Sequence of chain 3.C:
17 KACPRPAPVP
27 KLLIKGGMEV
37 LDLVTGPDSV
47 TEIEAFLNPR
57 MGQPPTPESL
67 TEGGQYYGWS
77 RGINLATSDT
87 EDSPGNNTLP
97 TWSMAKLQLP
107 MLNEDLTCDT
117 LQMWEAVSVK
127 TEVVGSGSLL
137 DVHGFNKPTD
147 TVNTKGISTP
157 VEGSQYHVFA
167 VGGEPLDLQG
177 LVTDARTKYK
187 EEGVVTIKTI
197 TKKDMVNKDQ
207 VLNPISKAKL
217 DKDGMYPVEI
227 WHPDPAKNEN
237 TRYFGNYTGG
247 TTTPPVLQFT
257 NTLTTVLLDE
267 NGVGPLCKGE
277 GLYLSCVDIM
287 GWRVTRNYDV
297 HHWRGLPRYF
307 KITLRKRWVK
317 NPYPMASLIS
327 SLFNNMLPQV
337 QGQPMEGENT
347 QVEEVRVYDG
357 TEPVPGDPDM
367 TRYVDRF

Binding-site contacts:
Ligand atom C10 contacts residue TYR72 of chain 3.B at 4.1 Å (hydrophobic).
Ligand atom O3 contacts residue VAL296 of chain 3.B at 4.0 Å.
Ligand atom O1A contacts residue TYR72 of chain 3.B at 3.4 Å.
Ligand atom C3 contacts residue VAL296 of chain 3.B at 3.5 Å (hydrophobic).
Ligand atom O4 contacts residue ASN80 of chain 3.B at 4.2 Å.
Ligand atom O1B contacts residue TYR72 of chain 3.B at 4.2 Å.
Ligand atom C4 contacts residue GLY78 of chain 3.B at 3.6 Å.
Ligand atom C4 contacts residue TYR72 of chain 3.B at 4.1 Å (hydrophobic).
Ligand atom O4 contacts residue HIS298 of chain 3.B at 2.9 Å (h-bond).
Ligand atom O4 contacts residue THR291 of chain 3.B at 3.1 Å.
Ligand atom C4 contacts residue HIS298 of chain 3.B at 3.4 Å.
Ligand atom C6 contacts residue TYR72 of chain 3.B at 4.0 Å (hydrophobic).
Ligand atom C11 contacts residue TYR72 of chain 3.B at 4.0 Å (hydrophobic).
Ligand atom C5 contacts residue TYR72 of chain 3.B at 3.9 Å (hydrophobic).
Ligand atom O8 contacts residue ARG77 of chain 3.B at 3.4 Å (salt-bridge).
Ligand atom C3 contacts residue ARG77 of chain 3.B at 3.9 Å.
Ligand atom O1B contacts residue ASN80 of chain 3.B at 4.3 Å.
Ligand atom O4 contacts residue VAL296 of chain 3.B at 4.0 Å.
Ligand atom C1 contacts residue TYR72 of chain 3.B at 4.1 Å (hydrophobic).
Ligand atom O1B contacts residue SER89 of chain 3.B at 4.1 Å.
Ligand atom C5 contacts residue ASN93 of chain 3.B at 4.3 Å.
Ligand atom C3 contacts residue GLY78 of chain 3.B at 4.1 Å.
Ligand atom N5 contacts residue TYR72 of chain 3.B at 3.1 Å (h-bond).
Ligand atom C1 contacts residue ARG77 of chain 3.B at 3.4 Å.
Ligand atom C6 contacts residue ASN93 of chain 3.B at 3.2 Å.
Ligand atom O1A contacts residue ARG77 of chain 3.B at 2.9 Å (salt-bridge).
Ligand atom C8 contacts residue ARG77 of chain 3.B at 4.3 Å.
Ligand atom C7 contacts residue TYR72 of chain 3.B at 4.3 Å (hydrophobic).
Ligand atom C3 contacts residue GLY78 of chain 3.B at 3.9 Å.
Ligand atom C3 contacts residue HIS298 of chain 3.B at 3.4 Å.
Ligand atom O4 contacts residue GLY78 of chain 3.B at 3.0 Å.
Ligand atom C2 contacts residue GLY78 of chain 3.B at 4.1 Å.
Ligand atom O6 contacts residue ASN93 of chain 3.B at 3.2 Å (h-bond).
Ligand atom O4 contacts residue ILE79 of chain 3.B at 3.6 Å (h-bond).
Ligand atom O3 contacts residue GLY78 of chain 3.B at 3.4 Å.
Ligand atom O1A contacts residue GLY78 of chain 3.B at 4.0 Å.
Ligand atom C4 contacts residue ARG77 of chain 3.B at 4.0 Å.
Ligand atom O1B contacts residue ARG77 of chain 3.B at 3.1 Å (salt-bridge).
Ligand atom O8 contacts residue TYR72 of chain 3.B at 3.4 Å (h-bond).
Ligand atom C11 contacts residue ASP85 of chain 3.C at 4.0 Å.

A protein and the small-molecule ligand that binds it are described below.
Small molecule (SMILES): CC(=O)N[C@@H]1[C@@H](O[C@@H]2O[C@H](CO)[C@H](O)[C@H](O[C@]3(C(=O)O)C[C@H](O)[C@@H](NC(C)=O)[C@H]([C@H](O)[C@H](O)CO)O3)[C@H]2O)[C@H](O)[C@@H](CO[C@]2(C(=O)O)C[C@H](O)[C@@H](NC(C)=O)[C@H]([C@H](O)[C@H](O)CO)O2)O[C@H]1O

Sequence of chain 3.B:
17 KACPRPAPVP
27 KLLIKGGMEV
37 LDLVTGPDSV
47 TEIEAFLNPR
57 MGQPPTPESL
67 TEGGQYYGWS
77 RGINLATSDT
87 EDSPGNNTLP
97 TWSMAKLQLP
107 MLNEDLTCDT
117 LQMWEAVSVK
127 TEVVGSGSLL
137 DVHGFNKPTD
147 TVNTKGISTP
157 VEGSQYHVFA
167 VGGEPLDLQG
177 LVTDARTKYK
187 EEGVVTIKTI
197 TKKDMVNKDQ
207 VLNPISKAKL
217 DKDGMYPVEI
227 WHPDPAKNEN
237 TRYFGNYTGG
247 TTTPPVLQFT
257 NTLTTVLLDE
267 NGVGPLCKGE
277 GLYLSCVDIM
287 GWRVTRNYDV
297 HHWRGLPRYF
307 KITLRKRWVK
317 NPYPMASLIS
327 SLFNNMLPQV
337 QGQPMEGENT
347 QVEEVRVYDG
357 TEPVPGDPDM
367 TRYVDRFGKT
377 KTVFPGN